A small-molecule ligand and the protein it binds are described below.
Small molecule (SMILES): CC(=O)N[C@H]1[C@H](O[C@H]2[C@H](O)[C@@H](NC(C)=O)CO[C@@H]2CO)O[C@H](CO)[C@@H](O)[C@@H]1O

Binding-site contacts:
Ligand atom C5 contacts residue ASN801 of chain 1.A at 3.7 Å.
Ligand atom N2 contacts residue ASN801 of chain 1.A at 2.9 Å (h-bond).
Ligand atom C4 contacts residue ASN801 of chain 1.A at 4.2 Å.
Ligand atom C5 contacts residue SER803 of chain 1.A at 3.8 Å.
Ligand atom C6 contacts residue SER803 of chain 1.A at 4.2 Å.
Ligand atom C2 contacts residue ASN801 of chain 1.A at 2.4 Å.
Ligand atom C8 contacts residue ASN801 of chain 1.A at 4.4 Å.
Ligand atom C3 contacts residue ASN801 of chain 1.A at 3.8 Å.
Ligand atom O7 contacts residue ASN801 of chain 1.A at 3.3 Å (h-bond).
Ligand atom O5 contacts residue SER803 of chain 1.A at 3.5 Å (h-bond).
Ligand atom C7 contacts residue ASN801 of chain 1.A at 3.3 Å.
Ligand atom C1 contacts residue SER803 of chain 1.A at 3.7 Å.
Ligand atom C1 contacts residue ASN801 of chain 1.A at 1.4 Å.
Ligand atom O5 contacts residue ASN801 of chain 1.A at 2.4 Å (h-bond).
Ligand atom C6 contacts residue GLN804 of chain 1.A at 4.2 Å.

Sequence of chain 1.A:
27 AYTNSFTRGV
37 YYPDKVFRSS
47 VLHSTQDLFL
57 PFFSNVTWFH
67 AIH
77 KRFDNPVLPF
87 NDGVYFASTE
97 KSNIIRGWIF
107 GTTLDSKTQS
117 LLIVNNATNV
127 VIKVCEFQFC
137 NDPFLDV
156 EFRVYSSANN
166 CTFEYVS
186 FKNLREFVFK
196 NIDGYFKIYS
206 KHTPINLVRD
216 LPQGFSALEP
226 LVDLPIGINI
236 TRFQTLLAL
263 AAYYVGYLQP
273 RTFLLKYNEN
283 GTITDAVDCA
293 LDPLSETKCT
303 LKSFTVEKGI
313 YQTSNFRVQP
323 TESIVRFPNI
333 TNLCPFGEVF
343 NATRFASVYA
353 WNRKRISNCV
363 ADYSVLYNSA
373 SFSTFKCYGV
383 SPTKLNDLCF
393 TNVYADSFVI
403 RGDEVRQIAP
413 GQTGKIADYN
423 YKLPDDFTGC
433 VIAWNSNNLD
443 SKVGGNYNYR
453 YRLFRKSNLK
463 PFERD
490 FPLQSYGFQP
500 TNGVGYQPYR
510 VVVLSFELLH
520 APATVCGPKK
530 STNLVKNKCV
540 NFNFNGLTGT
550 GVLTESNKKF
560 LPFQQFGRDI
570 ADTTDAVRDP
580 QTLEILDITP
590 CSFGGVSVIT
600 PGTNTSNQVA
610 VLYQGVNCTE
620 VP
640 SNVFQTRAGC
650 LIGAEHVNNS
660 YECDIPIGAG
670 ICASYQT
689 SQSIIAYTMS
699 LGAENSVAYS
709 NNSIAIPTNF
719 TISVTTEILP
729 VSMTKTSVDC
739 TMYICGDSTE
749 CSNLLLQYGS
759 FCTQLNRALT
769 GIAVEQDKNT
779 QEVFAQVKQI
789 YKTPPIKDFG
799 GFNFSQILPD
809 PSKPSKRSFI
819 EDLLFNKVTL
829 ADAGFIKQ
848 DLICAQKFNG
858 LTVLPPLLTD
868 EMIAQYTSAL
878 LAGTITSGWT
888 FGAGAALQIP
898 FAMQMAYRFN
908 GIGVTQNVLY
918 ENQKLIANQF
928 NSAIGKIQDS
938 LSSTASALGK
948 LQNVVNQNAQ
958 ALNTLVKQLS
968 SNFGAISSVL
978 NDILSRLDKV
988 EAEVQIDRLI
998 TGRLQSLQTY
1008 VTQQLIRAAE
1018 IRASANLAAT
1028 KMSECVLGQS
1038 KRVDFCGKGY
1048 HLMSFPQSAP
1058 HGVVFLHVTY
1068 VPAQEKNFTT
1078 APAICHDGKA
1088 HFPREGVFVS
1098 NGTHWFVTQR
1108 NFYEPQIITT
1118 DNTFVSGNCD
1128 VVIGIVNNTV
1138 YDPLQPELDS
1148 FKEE